This protein binds this small molecule.
Small molecule (SMILES): O=C(O)[C@@H]1O[C@H](O[C@H]2[C@@H](OS(=O)(=O)O)O[C@@H](O)[C@H](NS(=O)(=O)O)[C@H]2O)[C@@H](OS(=O)(=O)O)[C@H](O)[C@@H]1O

Sequence of chain 4.H:
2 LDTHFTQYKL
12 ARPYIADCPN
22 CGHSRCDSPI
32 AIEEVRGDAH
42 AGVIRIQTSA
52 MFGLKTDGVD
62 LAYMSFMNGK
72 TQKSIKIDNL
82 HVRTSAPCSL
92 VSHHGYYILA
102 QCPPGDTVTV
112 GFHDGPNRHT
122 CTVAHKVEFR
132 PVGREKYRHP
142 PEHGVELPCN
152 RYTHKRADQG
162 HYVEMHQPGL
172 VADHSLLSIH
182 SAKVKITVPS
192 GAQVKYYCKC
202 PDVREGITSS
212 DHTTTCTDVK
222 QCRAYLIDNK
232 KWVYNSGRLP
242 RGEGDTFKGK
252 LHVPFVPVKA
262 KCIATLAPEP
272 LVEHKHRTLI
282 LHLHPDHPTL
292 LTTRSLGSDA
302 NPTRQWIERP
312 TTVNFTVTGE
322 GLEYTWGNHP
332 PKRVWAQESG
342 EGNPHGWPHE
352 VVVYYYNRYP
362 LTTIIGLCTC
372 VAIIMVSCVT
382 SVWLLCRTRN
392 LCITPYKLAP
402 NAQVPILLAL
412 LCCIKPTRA

Binding-site contacts:
Ligand atom OAF contacts residue ARG157 of chain 4.H at 2.8 Å (salt-bridge).
Ligand atom O6A contacts residue HIS155 of chain 4.H at 3.8 Å.
Ligand atom O6B contacts residue ARG157 of chain 4.H at 3.3 Å (salt-bridge).
Ligand atom C3 contacts residue LYS156 of chain 4.H at 4.0 Å.
Ligand atom C2 contacts residue ALA158 of chain 4.H at 3.7 Å (hydrophobic).
Ligand atom C6 contacts residue LEU62 of chain 4.H at 3.5 Å (hydrophobic).
Ligand atom O4 contacts residue SER93 of chain 4.H at 3.0 Å (h-bond).
Ligand atom O3 contacts residue LYS156 of chain 4.H at 3.0 Å.
Ligand atom O6B contacts residue LYS156 of chain 4.H at 3.3 Å.
Ligand atom O3 contacts residue ARG157 of chain 4.H at 3.3 Å (salt-bridge).
Ligand atom O5 contacts residue HIS155 of chain 4.H at 3.6 Å.
Ligand atom C4 contacts residue LYS156 of chain 4.H at 4.0 Å.
Ligand atom O5B contacts residue LYS156 of chain 4.H at 3.3 Å.
Ligand atom O5 contacts residue LYS156 of chain 4.H at 3.4 Å.
Ligand atom O6A contacts residue HIS94 of chain 4.H at 3.2 Å (h-bond).
Ligand atom OAH contacts residue ASP3 of chain 4.H at 4.0 Å.
Ligand atom C6 contacts residue HIS155 of chain 4.H at 3.4 Å.
Ligand atom OAH contacts residue THR4 of chain 4.H at 3.7 Å.
Ligand atom O4 contacts residue HIS155 of chain 4.H at 3.5 Å (h-bond).
Ligand atom SAG contacts residue ARG157 of chain 4.H at 3.6 Å (salt-bridge).
Ligand atom O5 contacts residue ARG157 of chain 4.H at 3.8 Å.
Ligand atom O6B contacts residue LEU62 of chain 4.H at 4.0 Å.
Ligand atom C6 contacts residue SER93 of chain 4.H at 4.0 Å.
Ligand atom OAF contacts residue ALA158 of chain 4.H at 3.3 Å.
Ligand atom OAH contacts residue ARG157 of chain 4.H at 3.1 Å (salt-bridge).
Ligand atom O6A contacts residue LEU62 of chain 4.H at 3.4 Å.
Ligand atom C5 contacts residue HIS155 of chain 4.H at 4.0 Å.
Ligand atom SAG contacts residue THR4 of chain 4.H at 3.9 Å.
Ligand atom O6A contacts residue SER93 of chain 4.H at 3.2 Å.
Ligand atom C3 contacts residue ALA158 of chain 4.H at 4.0 Å (hydrophobic).
Ligand atom O6B contacts residue HIS155 of chain 4.H at 3.3 Å (h-bond).
Ligand atom OBI contacts residue LYS156 of chain 4.H at 4.0 Å.
Ligand atom O4 contacts residue LYS156 of chain 4.H at 3.5 Å.
Ligand atom C5 contacts residue LEU62 of chain 4.H at 3.8 Å (hydrophobic).
Ligand atom OAF contacts residue THR4 of chain 4.H at 2.9 Å (h-bond).
Ligand atom OAH contacts residue LEU2 of chain 4.H at 2.8 Å (h-bond).
Ligand atom C6 contacts residue HIS94 of chain 4.H at 3.9 Å.
Ligand atom O3 contacts residue ALA158 of chain 4.H at 3.0 Å (h-bond).
Ligand atom C3 contacts residue ARG157 of chain 4.H at 3.7 Å.
Ligand atom O6B contacts residue HIS94 of chain 4.H at 4.0 Å.